Sequence of chain 1.A:
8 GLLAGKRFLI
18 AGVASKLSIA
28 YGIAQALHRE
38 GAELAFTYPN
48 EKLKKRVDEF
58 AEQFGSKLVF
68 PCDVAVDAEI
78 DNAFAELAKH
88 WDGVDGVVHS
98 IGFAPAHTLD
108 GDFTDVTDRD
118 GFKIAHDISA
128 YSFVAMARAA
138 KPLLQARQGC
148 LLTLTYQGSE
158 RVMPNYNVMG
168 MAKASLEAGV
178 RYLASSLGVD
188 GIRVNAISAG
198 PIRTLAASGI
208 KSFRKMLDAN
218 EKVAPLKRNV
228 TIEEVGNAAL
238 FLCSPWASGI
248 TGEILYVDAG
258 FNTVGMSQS

Binding-site contacts:
Ligand atom C21 contacts residue ASN162 of chain 1.A at 2.9 Å.
Ligand atom C6 contacts residue ALA101 of chain 1.A at 3.8 Å (hydrophobic).
Ligand atom O1 contacts residue NAD1 of chain 1.G at 3.6 Å.
Ligand atom O1 contacts residue TYR163 of chain 1.A at 2.8 Å (h-bond).
Ligand atom N2 contacts residue ALA101 of chain 1.A at 3.0 Å (h-bond).
Ligand atom O1 contacts residue LYS170 of chain 1.A at 3.6 Å.
Ligand atom C5 contacts residue LEU106 of chain 1.A at 3.3 Å (hydrophobic).
Ligand atom C14 contacts residue TYR163 of chain 1.A at 3.7 Å (hydrophobic).
Ligand atom C8 contacts residue PHE100 of chain 1.A at 3.5 Å (hydrophobic).
Ligand atom N2 contacts residue PHE100 of chain 1.A at 3.9 Å.
Ligand atom C23 contacts residue TYR163 of chain 1.A at 3.2 Å (hydrophobic).
Ligand atom C10 contacts residue SER205 of chain 1.A at 3.5 Å.
Ligand atom C15 contacts residue TYR163 of chain 1.A at 3.4 Å (hydrophobic).
Ligand atom C13 contacts residue ALA203 of chain 1.A at 3.1 Å (hydrophobic).
Ligand atom C22 contacts residue LEU106 of chain 1.A at 3.8 Å (hydrophobic).
Ligand atom C3 contacts residue ALA203 of chain 1.A at 3.5 Å (hydrophobic).
Ligand atom C22 contacts residue TYR163 of chain 1.A at 3.6 Å (hydrophobic).
Ligand atom C21 contacts residue TYR163 of chain 1.A at 3.9 Å (hydrophobic).
Ligand atom C13 contacts residue NAD1 of chain 1.G at 3.6 Å.
Ligand atom O3 contacts residue TYR163 of chain 1.A at 3.0 Å.
Ligand atom C4 contacts residue ALA203 of chain 1.A at 3.8 Å (hydrophobic).
Ligand atom C20 contacts residue ASN162 of chain 1.A at 3.7 Å.
Ligand atom C20 contacts residue ILE207 of chain 1.A at 3.8 Å (hydrophobic).
Ligand atom O2 contacts residue ALA101 of chain 1.A at 3.5 Å (h-bond).
Ligand atom N1 contacts residue LEU106 of chain 1.A at 3.3 Å.
Ligand atom C2 contacts residue TYR163 of chain 1.A at 3.8 Å (hydrophobic).
Ligand atom N2 contacts residue ALA103 of chain 1.A at 3.7 Å.
Ligand atom C7 contacts residue PHE100 of chain 1.A at 3.2 Å (hydrophobic).
Ligand atom C7 contacts residue ALA101 of chain 1.A at 3.6 Å (hydrophobic).
Ligand atom N1 contacts residue ALA101 of chain 1.A at 3.4 Å (h-bond).
Ligand atom C22 contacts residue ASN162 of chain 1.A at 3.6 Å.
Ligand atom C18 contacts residue TYR163 of chain 1.A at 3.8 Å (hydrophobic).
Ligand atom O2 contacts residue PHE100 of chain 1.A at 3.0 Å.
Ligand atom C20 contacts residue PRO161 of chain 1.A at 3.9 Å (hydrophobic).
Ligand atom C9 contacts residue LEU202 of chain 1.A at 3.9 Å (hydrophobic).
Ligand atom N3 contacts residue PHE100 of chain 1.A at 3.5 Å.
Ligand atom C21 contacts residue ILE207 of chain 1.A at 3.5 Å (hydrophobic).
Ligand atom C12 contacts residue ALA203 of chain 1.A at 3.1 Å (hydrophobic).
Ligand atom C1 contacts residue TYR163 of chain 1.A at 3.5 Å (hydrophobic).
Ligand atom O2 contacts residue ALA103 of chain 1.A at 3.6 Å.

A protein and the small-molecule ligand that binds it are described below.
Small molecule (SMILES): Cc1c(CN(C)C(=O)/C=C/c2cnc3c(c2)CC[C@H](N)C(=O)N3)oc2ccccc12